Sequence of chain 1.A:
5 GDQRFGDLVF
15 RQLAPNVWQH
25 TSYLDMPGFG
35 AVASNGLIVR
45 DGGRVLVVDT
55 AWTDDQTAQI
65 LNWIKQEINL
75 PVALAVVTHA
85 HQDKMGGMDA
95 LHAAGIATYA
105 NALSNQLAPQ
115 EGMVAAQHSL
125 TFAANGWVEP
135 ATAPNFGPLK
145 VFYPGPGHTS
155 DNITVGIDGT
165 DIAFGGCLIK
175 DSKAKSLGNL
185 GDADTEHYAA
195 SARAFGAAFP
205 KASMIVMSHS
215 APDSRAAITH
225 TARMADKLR

Binding-site contacts:
Ligand atom O01 contacts residue ZN1 of chain 1.C at 2.2 Å.
Ligand atom O11 contacts residue ZN1 of chain 1.C at 2.1 Å.
Ligand atom O03 contacts residue GLY182 of chain 1.A at 3.5 Å.
Ligand atom O13 contacts residue HIS85 of chain 1.A at 3.0 Å (h-bond).
Ligand atom C02 contacts residue LYS174 of chain 1.A at 3.3 Å.
Ligand atom B12 contacts residue ZN1 of chain 1.B at 2.8 Å.
Ligand atom C02 contacts residue ZN1 of chain 1.C at 3.1 Å.
Ligand atom O13 contacts residue HIS152 of chain 1.A at 3.2 Å.
Ligand atom B12 contacts residue ZN1 of chain 1.C at 3.2 Å.
Ligand atom O01 contacts residue HIS213 of chain 1.A at 2.9 Å (h-bond).
Ligand atom C05 contacts residue ASN183 of chain 1.A at 3.5 Å.
Ligand atom C15 contacts residue ASP87 of chain 1.A at 3.6 Å.
Ligand atom O11 contacts residue ZN1 of chain 1.B at 3.7 Å.
Ligand atom O14 contacts residue ZN1 of chain 1.C at 3.0 Å.
Ligand atom O14 contacts residue ZN1 of chain 1.B at 1.9 Å.
Ligand atom O14 contacts residue HIS83 of chain 1.A at 3.3 Å (h-bond).
Ligand atom B12 contacts residue ASP87 of chain 1.A at 3.5 Å.
Ligand atom B12 contacts residue HIS85 of chain 1.A at 3.5 Å.
Ligand atom C16 contacts residue ASP87 of chain 1.A at 3.4 Å.
Ligand atom O01 contacts residue CYS171 of chain 1.A at 3.2 Å.
Ligand atom C04 contacts residue HIS213 of chain 1.A at 3.6 Å.
Ligand atom C10 contacts residue ZN1 of chain 1.C at 2.9 Å.
Ligand atom O14 contacts residue HIS85 of chain 1.A at 3.1 Å (h-bond).
Ligand atom C16 contacts residue TRP56 of chain 1.A at 3.3 Å (hydrophobic).
Ligand atom C04 contacts residue ZN1 of chain 1.C at 3.3 Å.
Ligand atom O13 contacts residue ASN183 of chain 1.A at 2.8 Å (h-bond).
Ligand atom O01 contacts residue LYS174 of chain 1.A at 3.2 Å (salt-bridge).
Ligand atom C02 contacts residue HIS213 of chain 1.A at 3.4 Å.
Ligand atom O03 contacts residue LYS174 of chain 1.A at 2.7 Å (salt-bridge).
Ligand atom O01 contacts residue HIS152 of chain 1.A at 3.5 Å.
Ligand atom O14 contacts residue ASP87 of chain 1.A at 2.6 Å (salt-bridge).
Ligand atom O13 contacts residue ZN1 of chain 1.B at 2.7 Å.
Ligand atom F06 contacts residue ASN183 of chain 1.A at 3.1 Å.
Ligand atom O11 contacts residue ASP87 of chain 1.A at 3.2 Å (salt-bridge).
Ligand atom O14 contacts residue HIS152 of chain 1.A at 3.4 Å (h-bond).
Ligand atom C10 contacts residue HIS213 of chain 1.A at 3.6 Å.
Ligand atom C04 contacts residue ASN183 of chain 1.A at 3.6 Å.
Ligand atom O03 contacts residue ASN183 of chain 1.A at 2.9 Å (h-bond).
Ligand atom O11 contacts residue HIS213 of chain 1.A at 3.5 Å (h-bond).
Ligand atom F06 contacts residue GLY182 of chain 1.A at 3.2 Å.

The protein below binds the small molecule below.
Small molecule (SMILES): O=C(O)c1c(F)ccc2c1O[B-](O)(O)[C@@H]1C[C@H]21